Binding-site contacts:
Ligand atom C06 contacts residue NAD1 of chain 1.B at 3.5 Å.
Ligand atom O03 contacts residue MET162 of chain 1.A at 4.1 Å.
Ligand atom O03 contacts residue NAD1 of chain 1.B at 2.5 Å (h-bond).
Ligand atom C08 contacts residue NAD1 of chain 1.B at 4.3 Å.
Ligand atom N14 contacts residue ILE203 of chain 1.A at 3.9 Å.
Ligand atom C05 contacts residue PHE150 of chain 1.A at 3.8 Å (hydrophobic).
Ligand atom C13 contacts residue MET200 of chain 1.A at 4.1 Å (hydrophobic).
Ligand atom C12 contacts residue MET104 of chain 1.A at 3.9 Å (hydrophobic).
Ligand atom O03 contacts residue TYR159 of chain 1.A at 2.7 Å (h-bond).
Ligand atom C07 contacts residue PHE150 of chain 1.A at 4.3 Å (hydrophobic).
Ligand atom C02 contacts residue NAD1 of chain 1.B at 3.2 Å.
Ligand atom C11 contacts residue TYR159 of chain 1.A at 4.1 Å (hydrophobic).
Ligand atom C09 contacts residue MET200 of chain 1.A at 3.9 Å (hydrophobic).
Ligand atom N10 contacts residue MET104 of chain 1.A at 4.2 Å.
Ligand atom C02 contacts residue TYR159 of chain 1.A at 3.6 Å (hydrophobic).
Ligand atom O01 contacts residue NAD1 of chain 1.B at 3.1 Å.
Ligand atom C13 contacts residue ALA199 of chain 1.A at 3.9 Å (hydrophobic).
Ligand atom N14 contacts residue MET200 of chain 1.A at 3.2 Å.
Ligand atom C13 contacts residue ILE203 of chain 1.A at 3.5 Å (hydrophobic).
Ligand atom N10 contacts residue TYR159 of chain 1.A at 4.2 Å.
Ligand atom C07 contacts residue NAD1 of chain 1.B at 4.0 Å.
Ligand atom C09 contacts residue NAD1 of chain 1.B at 4.3 Å.
Ligand atom C07 contacts residue TYR159 of chain 1.A at 3.8 Å (hydrophobic).
Ligand atom C06 contacts residue PHE150 of chain 1.A at 3.5 Å (hydrophobic).
Ligand atom O03 contacts residue LYS166 of chain 1.A at 4.1 Å.
Ligand atom C07 contacts residue MET200 of chain 1.A at 3.6 Å (hydrophobic).
Ligand atom C06 contacts residue TYR159 of chain 1.A at 3.7 Å (hydrophobic).
Ligand atom N10 contacts residue MET200 of chain 1.A at 4.0 Å.
Ligand atom C04 contacts residue NAD1 of chain 1.B at 3.7 Å.
Ligand atom C08 contacts residue TYR159 of chain 1.A at 3.7 Å (hydrophobic).
Ligand atom C12 contacts residue ILE203 of chain 1.A at 4.0 Å (hydrophobic).
Ligand atom C05 contacts residue TYR159 of chain 1.A at 3.4 Å (hydrophobic).
Ligand atom C05 contacts residue NAD1 of chain 1.B at 3.3 Å.
Ligand atom C09 contacts residue TYR159 of chain 1.A at 3.5 Å (hydrophobic).
Ligand atom C04 contacts residue TYR159 of chain 1.A at 3.3 Å (hydrophobic).
Ligand atom C11 contacts residue MET104 of chain 1.A at 3.5 Å (hydrophobic).
Ligand atom C08 contacts residue MET200 of chain 1.A at 3.3 Å (hydrophobic).

Sequence of chain 1.A:
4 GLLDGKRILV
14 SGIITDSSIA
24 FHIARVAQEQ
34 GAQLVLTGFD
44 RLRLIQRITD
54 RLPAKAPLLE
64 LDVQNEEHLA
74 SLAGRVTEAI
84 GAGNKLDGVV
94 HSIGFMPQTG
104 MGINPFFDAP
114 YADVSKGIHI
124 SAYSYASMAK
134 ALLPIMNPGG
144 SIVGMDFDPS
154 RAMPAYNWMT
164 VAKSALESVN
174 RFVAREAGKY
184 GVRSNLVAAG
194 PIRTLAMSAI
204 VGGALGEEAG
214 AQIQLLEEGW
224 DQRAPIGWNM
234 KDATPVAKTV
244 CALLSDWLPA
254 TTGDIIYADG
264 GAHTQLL

A protein and the small-molecule ligand that binds it are described below.
Small molecule (SMILES): O=C(O)c1ccccc1-n1cccn1